Binding-site contacts:
Ligand atom C04 contacts residue TYR116 of chain 1.D at 4.1 Å (hydrophobic).
Ligand atom C12 contacts residue PHE143 of chain 1.D at 4.1 Å (hydrophobic).
Ligand atom C11 contacts residue PHE143 of chain 1.D at 4.1 Å (hydrophobic).
Ligand atom C09 contacts residue GLN122 of chain 1.D at 4.3 Å.
Ligand atom N14 contacts residue MET57 of chain 1.D at 4.3 Å.
Ligand atom C11 contacts residue ALA91 of chain 1.D at 4.0 Å (hydrophobic).
Ligand atom C08 contacts residue PRO98 of chain 1.D at 4.3 Å (hydrophobic).
Ligand atom C09 contacts residue ALA91 of chain 1.D at 4.2 Å (hydrophobic).
Ligand atom C09 contacts residue PRO98 of chain 1.D at 3.7 Å (hydrophobic).
Ligand atom C11 contacts residue GLN122 of chain 1.D at 2.8 Å.
Ligand atom C06 contacts residue LEU89 of chain 1.D at 4.3 Å (hydrophobic).
Ligand atom C13 contacts residue VAL86 of chain 1.D at 4.2 Å (hydrophobic).
Ligand atom C13 contacts residue MET57 of chain 1.D at 3.4 Å (hydrophobic).
Ligand atom C10 contacts residue ALA91 of chain 1.D at 3.9 Å (hydrophobic).
Ligand atom C02 contacts residue PRO87 of chain 1.D at 3.2 Å (hydrophobic).
Ligand atom C12 contacts residue GLN122 of chain 1.D at 3.9 Å.
Ligand atom C06 contacts residue LEU55 of chain 1.D at 3.8 Å (hydrophobic).
Ligand atom C05 contacts residue ILE120 of chain 1.D at 4.1 Å (hydrophobic).
Ligand atom C04 contacts residue MET57 of chain 1.D at 4.1 Å (hydrophobic).
Ligand atom C02 contacts residue VAL86 of chain 1.D at 3.7 Å (hydrophobic).
Ligand atom O01 contacts residue PRO87 of chain 1.D at 3.0 Å (h-bond).
Ligand atom C09 contacts residue LEU89 of chain 1.D at 3.8 Å (hydrophobic).
Ligand atom C07 contacts residue LEU89 of chain 1.D at 4.0 Å (hydrophobic).
Ligand atom N14 contacts residue LEU89 of chain 1.D at 4.0 Å.
Ligand atom C10 contacts residue GLN122 of chain 1.D at 3.2 Å.
Ligand atom C12 contacts residue ILE120 of chain 1.D at 3.9 Å (hydrophobic).
Ligand atom C13 contacts residue PRO87 of chain 1.D at 4.0 Å (hydrophobic).
Ligand atom C12 contacts residue PRO98 of chain 1.D at 4.4 Å (hydrophobic).
Ligand atom C12 contacts residue LEU55 of chain 1.D at 4.0 Å (hydrophobic).
Ligand atom O01 contacts residue LEU89 of chain 1.D at 4.4 Å.
Ligand atom N14 contacts residue PRO87 of chain 1.D at 2.7 Å (h-bond).
Ligand atom O01 contacts residue ASP88 of chain 1.D at 4.2 Å.
Ligand atom N14 contacts residue VAL86 of chain 1.D at 3.4 Å.
Ligand atom C06 contacts residue ILE120 of chain 1.D at 4.3 Å (hydrophobic).
Ligand atom C05 contacts residue MET57 of chain 1.D at 4.2 Å (hydrophobic).
Ligand atom C10 contacts residue PRO98 of chain 1.D at 3.6 Å (hydrophobic).
Ligand atom C05 contacts residue LEU55 of chain 1.D at 4.4 Å (hydrophobic).
Ligand atom C11 contacts residue PRO98 of chain 1.D at 3.8 Å (hydrophobic).
Ligand atom O01 contacts residue VAL86 of chain 1.D at 3.9 Å.
Ligand atom C08 contacts residue LEU89 of chain 1.D at 3.2 Å (hydrophobic).

This small molecule binds to this protein.
Small molecule (SMILES): O=C1C[C@@H](CCc2ccccc2)CN1

Sequence of chain 1.D:
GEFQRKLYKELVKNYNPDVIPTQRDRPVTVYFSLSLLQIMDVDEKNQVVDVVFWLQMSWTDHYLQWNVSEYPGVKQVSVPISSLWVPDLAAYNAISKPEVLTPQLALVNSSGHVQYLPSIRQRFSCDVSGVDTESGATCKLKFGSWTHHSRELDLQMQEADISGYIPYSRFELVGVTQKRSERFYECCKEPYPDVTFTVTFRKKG